Binding-site contacts:
Ligand atom O5 contacts residue ASN259 of chain 4.E at 2.3 Å (h-bond).
Ligand atom C1 contacts residue ASN259 of chain 4.E at 1.4 Å.
Ligand atom C6 contacts residue THR116 of chain 4.D at 4.5 Å.
Ligand atom O5 contacts residue THR116 of chain 4.D at 3.8 Å.
Ligand atom O7 contacts residue ASN259 of chain 4.E at 2.7 Å (h-bond).
Ligand atom O7 contacts residue LYS181 of chain 4.D at 4.3 Å.
Ligand atom C8 contacts residue ASN259 of chain 4.E at 4.4 Å.
Ligand atom C7 contacts residue ASN259 of chain 4.E at 3.1 Å.
Ligand atom O7 contacts residue GLU117 of chain 4.D at 4.3 Å.
Ligand atom C4 contacts residue ASN259 of chain 4.E at 4.1 Å.
Ligand atom C6 contacts residue LYS115 of chain 4.D at 4.3 Å.
Ligand atom C2 contacts residue ASN259 of chain 4.E at 2.4 Å.
Ligand atom C5 contacts residue ASN259 of chain 4.E at 3.6 Å.
Ligand atom O6 contacts residue LYS115 of chain 4.D at 3.5 Å (salt-bridge).
Ligand atom O6 contacts residue ASN259 of chain 4.E at 4.4 Å.
Ligand atom N2 contacts residue ASN259 of chain 4.E at 3.0 Å (h-bond).
Ligand atom O6 contacts residue THR116 of chain 4.D at 3.2 Å (h-bond).
Ligand atom C3 contacts residue ASN259 of chain 4.E at 3.7 Å.

The small molecule below binds the protein below.
Small molecule (SMILES): CC(=O)N[C@@H]1[C@@H](O)[C@H](O)[C@@H](CO)O[C@H]1O

Sequence of chain 4.D:
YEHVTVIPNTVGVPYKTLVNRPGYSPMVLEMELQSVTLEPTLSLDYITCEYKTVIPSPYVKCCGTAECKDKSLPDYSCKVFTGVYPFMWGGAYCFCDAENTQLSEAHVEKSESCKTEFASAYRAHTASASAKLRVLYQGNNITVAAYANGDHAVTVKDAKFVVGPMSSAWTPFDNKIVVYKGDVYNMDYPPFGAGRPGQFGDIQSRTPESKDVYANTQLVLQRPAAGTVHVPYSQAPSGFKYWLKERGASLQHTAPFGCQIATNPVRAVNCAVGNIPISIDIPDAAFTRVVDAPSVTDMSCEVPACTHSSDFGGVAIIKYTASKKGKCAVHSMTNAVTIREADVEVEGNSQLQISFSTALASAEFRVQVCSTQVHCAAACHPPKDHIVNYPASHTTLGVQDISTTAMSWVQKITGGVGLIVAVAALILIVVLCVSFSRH

Sequence of chain 4.E:
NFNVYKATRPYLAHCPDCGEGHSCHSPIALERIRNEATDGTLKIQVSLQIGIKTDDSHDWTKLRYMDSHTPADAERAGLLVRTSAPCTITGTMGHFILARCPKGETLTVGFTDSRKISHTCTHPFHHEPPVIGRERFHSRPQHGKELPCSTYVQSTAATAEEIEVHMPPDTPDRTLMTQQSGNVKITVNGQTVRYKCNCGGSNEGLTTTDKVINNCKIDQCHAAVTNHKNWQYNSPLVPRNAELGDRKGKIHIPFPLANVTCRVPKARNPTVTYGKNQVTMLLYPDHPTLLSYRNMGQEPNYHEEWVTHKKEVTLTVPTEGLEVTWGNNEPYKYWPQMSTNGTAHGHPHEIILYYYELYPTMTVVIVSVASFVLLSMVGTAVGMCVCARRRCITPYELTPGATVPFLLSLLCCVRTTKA